The protein below binds the small molecule below.
Small molecule (SMILES): C[C@H](NC(=O)[C@H](CCCC[NH3+])NC(=O)[C@@H](N)CC(=O)O)C(=O)N[C@@H](CCCC[NH3+])C(=O)N[C@@H](COP(=O)(O)O)C(=O)N[C@@H](CS)C(=O)O

Binding-site contacts:
Ligand atom N contacts residue ASN180 of chain 1.A at 2.7 Å (h-bond).
Ligand atom NZ contacts residue GLU187 of chain 1.A at 3.3 Å (salt-bridge).
Ligand atom C contacts residue LEU179 of chain 1.A at 3.7 Å (hydrophobic).
Ligand atom CB contacts residue TRP235 of chain 1.A at 3.6 Å (hydrophobic).
Ligand atom C contacts residue ASN180 of chain 1.A at 3.2 Å.
Ligand atom CD contacts residue GLU187 of chain 1.A at 3.5 Å.
Ligand atom CB contacts residue ASN180 of chain 1.A at 3.4 Å.
Ligand atom N contacts residue ASN231 of chain 1.A at 3.0 Å (h-bond).
Ligand atom CA contacts residue GLU187 of chain 1.A at 3.7 Å.
Ligand atom CA contacts residue ASN180 of chain 1.A at 3.4 Å.
Ligand atom CE contacts residue ARG61 of chain 1.A at 3.5 Å.
Ligand atom O contacts residue VAL183 of chain 1.A at 3.4 Å.
Ligand atom O3P contacts residue ARG134 of chain 1.A at 2.7 Å (salt-bridge).
Ligand atom OXT contacts residue LYS127 of chain 1.A at 2.5 Å (salt-bridge).
Ligand atom CA contacts residue FAR1 of chain 1.G at 3.6 Å.
Ligand atom CA contacts residue ASN180 of chain 1.A at 3.7 Å.
Ligand atom CE contacts residue GLU187 of chain 1.A at 3.4 Å.
Ligand atom O contacts residue FSC1 of chain 1.C at 3.6 Å.
Ligand atom O2P contacts residue ARG61 of chain 1.A at 2.9 Å (salt-bridge).
Ligand atom OXT contacts residue ASN180 of chain 1.A at 2.7 Å (h-bond).
Ligand atom O2P contacts residue ARG134 of chain 1.A at 2.9 Å (salt-bridge).
Ligand atom O contacts residue ASN231 of chain 1.A at 3.0 Å (h-bond).
Ligand atom O1P contacts residue ARG61 of chain 1.A at 2.6 Å (salt-bridge).
Ligand atom CB contacts residue ASN231 of chain 1.A at 3.7 Å.
Ligand atom NZ contacts residue ASP230 of chain 1.A at 2.7 Å (salt-bridge).
Ligand atom C contacts residue GLU187 of chain 1.A at 3.7 Å.
Ligand atom O contacts residue LYS127 of chain 1.A at 2.9 Å (salt-bridge).
Ligand atom CB contacts residue ASN231 of chain 1.A at 3.6 Å.
Ligand atom P contacts residue ARG61 of chain 1.A at 3.6 Å.
Ligand atom SG contacts residue FAR1 of chain 1.G at 1.8 Å.
Ligand atom N contacts residue GLU187 of chain 1.A at 2.8 Å (salt-bridge).
Ligand atom CB contacts residue FAR1 of chain 1.G at 2.1 Å.
Ligand atom CA contacts residue GLU187 of chain 1.A at 3.6 Å.
Ligand atom C contacts residue LYS127 of chain 1.A at 3.1 Å.
Ligand atom C contacts residue ASN180 of chain 1.A at 3.5 Å.
Ligand atom CB contacts residue GLU187 of chain 1.A at 3.4 Å.
Ligand atom O3P contacts residue TYR135 of chain 1.A at 2.6 Å (h-bond).
Ligand atom N contacts residue LEU179 of chain 1.A at 3.7 Å.
Ligand atom CE contacts residue ASP230 of chain 1.A at 3.6 Å.
Ligand atom O contacts residue LEU234 of chain 1.A at 3.7 Å.

Sequence of chain 1.A:
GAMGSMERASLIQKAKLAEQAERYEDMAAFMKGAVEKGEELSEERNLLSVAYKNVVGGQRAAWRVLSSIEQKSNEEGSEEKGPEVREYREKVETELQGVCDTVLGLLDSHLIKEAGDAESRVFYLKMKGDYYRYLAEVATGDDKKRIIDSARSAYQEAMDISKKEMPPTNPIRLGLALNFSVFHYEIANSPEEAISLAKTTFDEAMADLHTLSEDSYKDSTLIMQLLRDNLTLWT